This protein binds this small molecule.
Small molecule (SMILES): CC(=O)NNC(=O)C[C@@H]1CCS(=O)(=O)C1

Sequence of chain 1.A:
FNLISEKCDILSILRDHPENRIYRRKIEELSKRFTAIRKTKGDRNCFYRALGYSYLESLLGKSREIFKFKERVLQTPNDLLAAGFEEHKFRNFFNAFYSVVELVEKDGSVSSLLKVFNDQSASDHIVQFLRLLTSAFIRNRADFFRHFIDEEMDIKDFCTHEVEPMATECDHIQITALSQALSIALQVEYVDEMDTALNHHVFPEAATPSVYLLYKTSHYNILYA

Binding-site contacts:
Ligand atom N contacts residue HIS219 of chain 1.A at 3.9 Å.
Ligand atom O1 contacts residue SER218 of chain 1.A at 4.0 Å.
Ligand atom O contacts residue GLU169 of chain 1.A at 4.0 Å.
Ligand atom O contacts residue ASP43 of chain 1.A at 3.4 Å (salt-bridge).
Ligand atom C contacts residue TYR220 of chain 1.A at 3.9 Å (hydrophobic).
Ligand atom N1 contacts residue GLY42 of chain 1.A at 3.9 Å.
Ligand atom O contacts residue CYS46 of chain 1.A at 3.0 Å (h-bond).
Ligand atom N contacts residue ARG44 of chain 1.A at 4.2 Å.
Ligand atom N contacts residue CYS46 of chain 1.A at 3.5 Å (h-bond).
Ligand atom O contacts residue ASN45 of chain 1.A at 3.3 Å (h-bond).
Ligand atom N1 contacts residue ARG44 of chain 1.A at 3.7 Å.
Ligand atom C6 contacts residue THR217 of chain 1.A at 3.9 Å.
Ligand atom N contacts residue SER218 of chain 1.A at 2.8 Å (h-bond).
Ligand atom N1 contacts residue SER218 of chain 1.A at 3.6 Å.
Ligand atom O1 contacts residue HIS219 of chain 1.A at 3.0 Å.
Ligand atom C2 contacts residue SER218 of chain 1.A at 4.0 Å.
Ligand atom O contacts residue GLY42 of chain 1.A at 3.8 Å.
Ligand atom N contacts residue GLU169 of chain 1.A at 3.1 Å (salt-bridge).
Ligand atom C1 contacts residue GLU169 of chain 1.A at 3.5 Å.
Ligand atom O1 contacts residue GLY42 of chain 1.A at 3.4 Å.
Ligand atom C2 contacts residue GLY42 of chain 1.A at 3.6 Å.
Ligand atom C contacts residue HIS219 of chain 1.A at 4.2 Å.
Ligand atom O1 contacts residue THR217 of chain 1.A at 4.1 Å.
Ligand atom C5 contacts residue THR217 of chain 1.A at 3.1 Å.
Ligand atom C contacts residue SER218 of chain 1.A at 3.6 Å.
Ligand atom N1 contacts residue GLU169 of chain 1.A at 2.9 Å (salt-bridge).
Ligand atom C contacts residue PHE47 of chain 1.A at 3.6 Å (hydrophobic).
Ligand atom C1 contacts residue CYS46 of chain 1.A at 2.7 Å (hydrophobic).
Ligand atom C3 contacts residue GLU169 of chain 1.A at 3.7 Å.
Ligand atom C1 contacts residue ARG44 of chain 1.A at 3.8 Å.
Ligand atom C2 contacts residue GLU169 of chain 1.A at 3.7 Å.
Ligand atom O contacts residue ARG44 of chain 1.A at 2.8 Å (salt-bridge).
Ligand atom C3 contacts residue GLY42 of chain 1.A at 3.5 Å.
Ligand atom C contacts residue GLU169 of chain 1.A at 4.0 Å.
Ligand atom C1 contacts residue HIS219 of chain 1.A at 4.1 Å.
Ligand atom C1 contacts residue ASN45 of chain 1.A at 4.2 Å.
Ligand atom C contacts residue CYS46 of chain 1.A at 1.7 Å (hydrophobic).
Ligand atom O contacts residue LYS41 of chain 1.A at 4.0 Å.
Ligand atom C2 contacts residue HIS219 of chain 1.A at 4.0 Å.
Ligand atom C1 contacts residue SER218 of chain 1.A at 3.7 Å.